Binding-site contacts:
Ligand atom O4 contacts residue ASN55 of chain 3.E at 3.5 Å (h-bond).
Ligand atom O3 contacts residue ASP96 of chain 3.F at 2.6 Å (salt-bridge).
Ligand atom N2 contacts residue ASN406 of chain 3.D at 2.4 Å (h-bond).
Ligand atom C4 contacts residue SER95 of chain 3.F at 4.2 Å.
Ligand atom C6 contacts residue ASN55 of chain 3.E at 3.6 Å.
Ligand atom O5 contacts residue ASN406 of chain 3.D at 2.4 Å (h-bond).
Ligand atom O5 contacts residue THR58 of chain 3.E at 4.5 Å.
Ligand atom C4 contacts residue ASN406 of chain 3.D at 4.2 Å.
Ligand atom O3 contacts residue THR59 of chain 3.E at 3.8 Å.
Ligand atom C1 contacts residue ASN406 of chain 3.D at 1.4 Å.
Ligand atom C6 contacts residue SER95 of chain 3.F at 3.8 Å.
Ligand atom O6 contacts residue THR58 of chain 3.E at 3.9 Å.
Ligand atom O6 contacts residue THR59 of chain 3.E at 4.4 Å.
Ligand atom C3 contacts residue ASN406 of chain 3.D at 3.7 Å.
Ligand atom O6 contacts residue ALA57 of chain 3.E at 4.1 Å.
Ligand atom O2 contacts residue ALA57 of chain 3.E at 3.8 Å.
Ligand atom O7 contacts residue ASN406 of chain 3.D at 4.5 Å.
Ligand atom O2 contacts residue THR59 of chain 3.E at 3.7 Å.
Ligand atom O6 contacts residue ASN55 of chain 3.E at 2.7 Å (h-bond).
Ligand atom O6 contacts residue GLY56 of chain 3.E at 4.0 Å.
Ligand atom C4 contacts residue ASP96 of chain 3.F at 3.5 Å.
Ligand atom C5 contacts residue ASN55 of chain 3.E at 4.1 Å.
Ligand atom C2 contacts residue ASN406 of chain 3.D at 2.4 Å.
Ligand atom C3 contacts residue ASP96 of chain 3.F at 3.2 Å.
Ligand atom C5 contacts residue ASN406 of chain 3.D at 3.7 Å.
Ligand atom C4 contacts residue THR59 of chain 3.E at 3.8 Å.
Ligand atom C8 contacts residue HIS377 of chain 3.D at 4.3 Å.
Ligand atom O4 contacts residue SER95 of chain 3.F at 3.1 Å (h-bond).
Ligand atom C7 contacts residue ASN406 of chain 3.D at 3.5 Å.
Ligand atom C8 contacts residue ASN406 of chain 3.D at 3.9 Å.
Ligand atom O4 contacts residue ASP96 of chain 3.F at 2.7 Å.
Ligand atom C3 contacts residue THR59 of chain 3.E at 4.4 Å.
Ligand atom C5 contacts residue SER95 of chain 3.F at 4.3 Å.
Ligand atom C4 contacts residue ASN55 of chain 3.E at 4.4 Å.

Sequence of chain 3.F:
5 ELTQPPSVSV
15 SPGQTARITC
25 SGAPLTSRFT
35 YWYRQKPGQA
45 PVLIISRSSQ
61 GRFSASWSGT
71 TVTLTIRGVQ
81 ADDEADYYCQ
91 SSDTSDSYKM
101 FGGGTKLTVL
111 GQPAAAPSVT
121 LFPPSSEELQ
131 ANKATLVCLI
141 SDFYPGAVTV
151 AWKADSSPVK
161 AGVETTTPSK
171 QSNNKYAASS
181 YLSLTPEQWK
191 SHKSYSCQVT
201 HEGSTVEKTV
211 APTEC

Sequence of chain 3.E:
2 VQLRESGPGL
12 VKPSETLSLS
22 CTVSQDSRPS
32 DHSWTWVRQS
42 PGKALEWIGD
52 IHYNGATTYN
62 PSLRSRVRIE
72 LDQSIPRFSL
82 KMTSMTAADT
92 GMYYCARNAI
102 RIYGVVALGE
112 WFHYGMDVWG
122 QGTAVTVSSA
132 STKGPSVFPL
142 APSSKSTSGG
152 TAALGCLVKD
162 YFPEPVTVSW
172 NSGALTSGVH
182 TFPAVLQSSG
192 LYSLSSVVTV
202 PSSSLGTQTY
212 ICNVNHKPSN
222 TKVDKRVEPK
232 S

This protein binds this small molecule.
Small molecule (SMILES): CC(=O)N[C@H]1[C@H](O[C@H]2[C@H](O)[C@@H](NC(C)=O)CO[C@@H]2CO)O[C@H](CO)[C@@H](O[C@@H]2O[C@H](CO[C@H]3O[C@H](CO)[C@@H](O)[C@H](O)[C@@H]3O)[C@@H](O)[C@H](O[C@H]3O[C@H](CO)[C@@H](O)[C@H](O)[C@@H]3O)[C@@H]2O)[C@@H]1O

Sequence of chain 3.D:
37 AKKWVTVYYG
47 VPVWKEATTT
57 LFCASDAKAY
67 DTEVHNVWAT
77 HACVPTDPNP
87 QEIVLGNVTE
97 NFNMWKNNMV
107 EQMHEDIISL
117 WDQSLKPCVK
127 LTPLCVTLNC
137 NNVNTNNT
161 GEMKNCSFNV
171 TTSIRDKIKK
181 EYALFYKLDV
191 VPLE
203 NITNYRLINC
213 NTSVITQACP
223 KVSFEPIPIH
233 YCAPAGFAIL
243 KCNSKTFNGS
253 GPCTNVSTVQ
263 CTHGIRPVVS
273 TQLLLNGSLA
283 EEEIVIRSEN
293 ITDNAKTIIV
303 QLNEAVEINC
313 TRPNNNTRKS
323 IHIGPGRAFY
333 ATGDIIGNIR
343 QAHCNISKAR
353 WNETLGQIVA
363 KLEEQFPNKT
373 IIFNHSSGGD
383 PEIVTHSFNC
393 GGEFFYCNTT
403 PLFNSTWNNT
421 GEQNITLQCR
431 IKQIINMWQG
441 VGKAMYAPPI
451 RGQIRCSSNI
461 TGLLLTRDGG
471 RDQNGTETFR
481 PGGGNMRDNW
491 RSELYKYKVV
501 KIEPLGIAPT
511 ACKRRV